The protein below binds the small molecule below.
Small molecule (SMILES): CSC[C@H]1O[C@@H](n2cnc3c(N)ncnc32)[C@H](O)[C@@H]1O

Sequence of chain 1.A:
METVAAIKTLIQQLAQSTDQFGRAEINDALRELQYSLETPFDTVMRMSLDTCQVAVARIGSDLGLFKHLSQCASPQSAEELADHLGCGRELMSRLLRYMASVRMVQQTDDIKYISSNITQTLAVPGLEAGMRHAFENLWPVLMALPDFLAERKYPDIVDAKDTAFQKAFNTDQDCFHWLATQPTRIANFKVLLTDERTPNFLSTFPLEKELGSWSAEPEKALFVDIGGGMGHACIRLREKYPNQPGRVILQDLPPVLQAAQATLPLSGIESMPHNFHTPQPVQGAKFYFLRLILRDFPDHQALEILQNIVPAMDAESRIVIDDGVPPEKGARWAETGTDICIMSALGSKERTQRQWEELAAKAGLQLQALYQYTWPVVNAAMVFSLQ

Binding-site contacts:
Ligand atom C8 contacts residue LEU138 of chain 1.B at 3.4 Å (hydrophobic).
Ligand atom CS contacts residue ARG197 of chain 1.B at 4.3 Å.
Ligand atom C1' contacts residue LEU138 of chain 1.B at 3.9 Å (hydrophobic).
Ligand atom C1' contacts residue HIS133 of chain 1.B at 3.1 Å.
Ligand atom C2 contacts residue PHE189 of chain 1.B at 3.9 Å (hydrophobic).
Ligand atom O2' contacts residue CYS341 of chain 1.B at 3.1 Å.
Ligand atom N1 contacts residue PHE176 of chain 1.B at 4.3 Å.
Ligand atom N6 contacts residue LEU179 of chain 1.B at 4.1 Å.
Ligand atom C5' contacts residue MET45 of chain 1.A at 4.3 Å (hydrophobic).
Ligand atom N3 contacts residue HIS133 of chain 1.B at 3.2 Å (h-bond).
Ligand atom CS contacts residue PHE41 of chain 1.A at 4.4 Å (hydrophobic).
Ligand atom CS contacts residue MET45 of chain 1.A at 4.1 Å (hydrophobic).
Ligand atom N6 contacts residue CYS175 of chain 1.B at 4.0 Å.
Ligand atom N9 contacts residue HIS133 of chain 1.B at 3.0 Å (h-bond).
Ligand atom O4' contacts residue HIS133 of chain 1.B at 3.2 Å (h-bond).
Ligand atom C4 contacts residue HIS133 of chain 1.B at 3.0 Å.
Ligand atom C2' contacts residue ILE342 of chain 1.B at 4.4 Å (hydrophobic).
Ligand atom N1 contacts residue HIS133 of chain 1.B at 4.3 Å.
Ligand atom O3' contacts residue THR338 of chain 1.B at 4.3 Å.
Ligand atom O2' contacts residue ILE342 of chain 1.B at 4.4 Å.
Ligand atom C8 contacts residue HIS133 of chain 1.B at 3.7 Å.
Ligand atom N6 contacts residue LEU346 of chain 1.B at 3.6 Å.
Ligand atom N7 contacts residue LEU138 of chain 1.B at 4.2 Å.
Ligand atom CS contacts residue VAL44 of chain 1.A at 4.3 Å (hydrophobic).
Ligand atom O3' contacts residue LEU138 of chain 1.B at 4.3 Å.
Ligand atom N7 contacts residue ALA345 of chain 1.B at 4.3 Å.
Ligand atom N6 contacts residue PHE176 of chain 1.B at 3.2 Å.
Ligand atom C5 contacts residue LEU346 of chain 1.B at 4.3 Å (hydrophobic).
Ligand atom N9 contacts residue LEU138 of chain 1.B at 3.9 Å.
Ligand atom N7 contacts residue LEU346 of chain 1.B at 3.9 Å.
Ligand atom O3' contacts residue LEU49 of chain 1.A at 3.7 Å.
Ligand atom C5 contacts residue HIS133 of chain 1.B at 3.7 Å.
Ligand atom N7 contacts residue HIS133 of chain 1.B at 4.1 Å.
Ligand atom C4' contacts residue HIS133 of chain 1.B at 4.2 Å.
Ligand atom N1 contacts residue PHE189 of chain 1.B at 4.0 Å.
Ligand atom C6 contacts residue PHE176 of chain 1.B at 4.1 Å (hydrophobic).
Ligand atom C2 contacts residue HIS133 of chain 1.B at 4.0 Å.
Ligand atom C5' contacts residue ARG197 of chain 1.B at 4.0 Å.
Ligand atom O2' contacts residue LEU138 of chain 1.B at 3.8 Å.
Ligand atom C6 contacts residue HIS133 of chain 1.B at 4.2 Å.

Sequence of chain 1.B:
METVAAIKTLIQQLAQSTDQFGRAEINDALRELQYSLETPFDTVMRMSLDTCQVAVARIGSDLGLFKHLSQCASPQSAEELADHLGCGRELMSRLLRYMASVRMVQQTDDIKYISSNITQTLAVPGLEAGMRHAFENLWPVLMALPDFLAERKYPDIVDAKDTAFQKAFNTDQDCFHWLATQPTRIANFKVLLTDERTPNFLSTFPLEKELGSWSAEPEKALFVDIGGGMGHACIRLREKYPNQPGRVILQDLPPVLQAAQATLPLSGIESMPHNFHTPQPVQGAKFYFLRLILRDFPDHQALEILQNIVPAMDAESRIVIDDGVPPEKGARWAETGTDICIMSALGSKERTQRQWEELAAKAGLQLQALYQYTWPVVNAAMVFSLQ